Binding-site contacts:
Ligand atom C6 contacts residue GLY136 of chain 1.A at 3.7 Å.
Ligand atom C4 contacts residue ASN485 of chain 1.A at 3.8 Å.
Ligand atom O2 contacts residue GLU673 of chain 1.A at 3.2 Å (salt-bridge).
Ligand atom C1 contacts residue LEU137 of chain 1.A at 3.9 Å (hydrophobic).
Ligand atom C6 contacts residue LEU137 of chain 1.A at 3.8 Å (hydrophobic).
Ligand atom O6 contacts residue LEU140 of chain 1.A at 3.6 Å.
Ligand atom O2 contacts residue HIS378 of chain 1.A at 3.9 Å.
Ligand atom O5 contacts residue HIS378 of chain 1.A at 3.6 Å (h-bond).
Ligand atom O5 contacts residue GLY136 of chain 1.A at 4.0 Å.
Ligand atom C1 contacts residue HIS378 of chain 1.A at 4.0 Å.
Ligand atom O4 contacts residue ASN485 of chain 1.A at 3.2 Å (h-bond).
Ligand atom C6 contacts residue ASN485 of chain 1.A at 3.2 Å.
Ligand atom O3 contacts residue GLU673 of chain 1.A at 2.7 Å (salt-bridge).
Ligand atom O1 contacts residue GLY136 of chain 1.A at 3.5 Å.
Ligand atom C3 contacts residue GLY676 of chain 1.A at 3.8 Å.
Ligand atom O1 contacts residue ASN285 of chain 1.A at 4.0 Å.
Ligand atom O2 contacts residue ASN285 of chain 1.A at 3.0 Å (h-bond).
Ligand atom C5 contacts residue LEU137 of chain 1.A at 3.6 Å (hydrophobic).
Ligand atom O1 contacts residue LEU137 of chain 1.A at 3.3 Å (h-bond).
Ligand atom C5 contacts residue HIS378 of chain 1.A at 4.1 Å.
Ligand atom C5 contacts residue ASN485 of chain 1.A at 4.1 Å.
Ligand atom O4 contacts residue GLY676 of chain 1.A at 2.9 Å (h-bond).
Ligand atom O3 contacts residue GLY676 of chain 1.A at 3.1 Å (h-bond).
Ligand atom O4 contacts residue THR677 of chain 1.A at 4.0 Å.
Ligand atom O2 contacts residue TYR574 of chain 1.A at 3.1 Å (h-bond).
Ligand atom C3 contacts residue GLU673 of chain 1.A at 3.4 Å.
Ligand atom O6 contacts residue ASN485 of chain 1.A at 2.8 Å (h-bond).
Ligand atom C5 contacts residue GLY136 of chain 1.A at 3.6 Å.
Ligand atom O4 contacts residue SER675 of chain 1.A at 3.6 Å.
Ligand atom C2 contacts residue GLU673 of chain 1.A at 3.9 Å.
Ligand atom C6 contacts residue HIS378 of chain 1.A at 3.5 Å.
Ligand atom C6 contacts residue LEU140 of chain 1.A at 3.8 Å (hydrophobic).
Ligand atom O5 contacts residue LEU137 of chain 1.A at 3.4 Å (h-bond).
Ligand atom C2 contacts residue ASN285 of chain 1.A at 4.1 Å.
Ligand atom C2 contacts residue HIS378 of chain 1.A at 3.4 Å.
Ligand atom O6 contacts residue VAL456 of chain 1.A at 3.6 Å.
Ligand atom O6 contacts residue HIS378 of chain 1.A at 2.7 Å (h-bond).
Ligand atom C4 contacts residue GLY676 of chain 1.A at 3.8 Å.
Ligand atom O3 contacts residue SER675 of chain 1.A at 3.1 Å (h-bond).
Ligand atom O3 contacts residue ALA674 of chain 1.A at 3.4 Å (h-bond).

Sequence of chain 1.A:
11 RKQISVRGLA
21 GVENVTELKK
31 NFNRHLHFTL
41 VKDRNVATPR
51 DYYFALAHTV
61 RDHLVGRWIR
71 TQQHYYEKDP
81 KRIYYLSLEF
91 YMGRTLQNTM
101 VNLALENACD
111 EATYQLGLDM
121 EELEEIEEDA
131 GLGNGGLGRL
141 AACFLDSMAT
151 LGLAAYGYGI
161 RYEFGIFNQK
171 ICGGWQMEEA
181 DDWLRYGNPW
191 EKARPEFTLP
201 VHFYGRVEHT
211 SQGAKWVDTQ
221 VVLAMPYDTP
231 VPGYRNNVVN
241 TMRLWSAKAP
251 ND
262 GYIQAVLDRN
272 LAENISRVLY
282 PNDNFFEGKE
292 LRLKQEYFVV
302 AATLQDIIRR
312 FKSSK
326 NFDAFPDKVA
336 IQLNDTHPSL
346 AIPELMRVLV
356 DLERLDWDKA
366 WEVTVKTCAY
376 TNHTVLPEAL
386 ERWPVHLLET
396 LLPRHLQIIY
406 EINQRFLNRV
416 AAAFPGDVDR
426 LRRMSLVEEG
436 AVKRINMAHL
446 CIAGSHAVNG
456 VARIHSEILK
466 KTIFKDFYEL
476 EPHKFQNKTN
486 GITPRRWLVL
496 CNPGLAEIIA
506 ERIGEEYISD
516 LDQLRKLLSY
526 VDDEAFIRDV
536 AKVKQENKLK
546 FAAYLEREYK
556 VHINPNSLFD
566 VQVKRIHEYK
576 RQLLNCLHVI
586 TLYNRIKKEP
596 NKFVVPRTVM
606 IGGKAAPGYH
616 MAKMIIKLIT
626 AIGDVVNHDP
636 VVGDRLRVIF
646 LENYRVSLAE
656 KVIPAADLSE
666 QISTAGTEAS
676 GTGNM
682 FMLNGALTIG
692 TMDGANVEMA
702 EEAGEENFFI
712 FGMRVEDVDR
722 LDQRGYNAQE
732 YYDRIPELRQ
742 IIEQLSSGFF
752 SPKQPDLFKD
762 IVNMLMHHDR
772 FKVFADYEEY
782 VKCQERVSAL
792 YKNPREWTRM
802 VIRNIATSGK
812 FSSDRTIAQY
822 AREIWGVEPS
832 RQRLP

This protein binds this small molecule.
Small molecule (SMILES): OC[C@H]1O[C@H](O)[C@H](O)[C@@H](O)[C@@H]1O